Sequence of chain 1.A:
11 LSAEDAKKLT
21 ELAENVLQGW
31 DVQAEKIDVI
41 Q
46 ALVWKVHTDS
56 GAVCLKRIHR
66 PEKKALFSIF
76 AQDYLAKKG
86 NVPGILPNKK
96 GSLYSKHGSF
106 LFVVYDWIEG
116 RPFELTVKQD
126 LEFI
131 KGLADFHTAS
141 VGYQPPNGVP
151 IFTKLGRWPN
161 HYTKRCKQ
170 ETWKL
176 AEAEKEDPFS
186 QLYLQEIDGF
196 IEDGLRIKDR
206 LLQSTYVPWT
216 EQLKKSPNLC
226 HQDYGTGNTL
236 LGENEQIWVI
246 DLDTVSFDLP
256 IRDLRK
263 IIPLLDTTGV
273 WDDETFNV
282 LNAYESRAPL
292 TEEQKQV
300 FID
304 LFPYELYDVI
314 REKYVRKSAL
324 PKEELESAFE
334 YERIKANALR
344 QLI

This protein binds this small molecule.
Small molecule (SMILES): Nc1ncnc2c1ncn2[C@@H]1O[C@H](CO)[C@@H](O)[C@H]1O

Binding-site contacts:
Ligand atom N1 contacts residue TRP112 of chain 1.A at 3.9 Å.
Ligand atom C3' contacts residue GLY232 of chain 1.A at 4.1 Å.
Ligand atom N6 contacts residue ASP111 of chain 1.A at 3.5 Å (salt-bridge).
Ligand atom C4' contacts residue ILE40 of chain 1.A at 4.0 Å (hydrophobic).
Ligand atom C8 contacts residue TRP112 of chain 1.A at 4.1 Å (hydrophobic).
Ligand atom C8 contacts residue VAL48 of chain 1.A at 4.3 Å (hydrophobic).
Ligand atom N9 contacts residue TRP112 of chain 1.A at 3.7 Å.
Ligand atom N7 contacts residue ILE245 of chain 1.A at 3.9 Å.
Ligand atom C6 contacts residue TRP112 of chain 1.A at 4.0 Å (hydrophobic).
Ligand atom C5 contacts residue ILE245 of chain 1.A at 4.0 Å (hydrophobic).
Ligand atom N6 contacts residue ILE113 of chain 1.A at 3.9 Å.
Ligand atom N3 contacts residue LEU235 of chain 1.A at 4.1 Å.
Ligand atom N3 contacts residue TRP112 of chain 1.A at 3.5 Å.
Ligand atom C6 contacts residue ILE113 of chain 1.A at 4.0 Å (hydrophobic).
Ligand atom C6 contacts residue ILE245 of chain 1.A at 4.0 Å (hydrophobic).
Ligand atom C4 contacts residue TRP112 of chain 1.A at 3.6 Å (hydrophobic).
Ligand atom C5' contacts residue ILE40 of chain 1.A at 3.5 Å (hydrophobic).
Ligand atom C2' contacts residue GLY232 of chain 1.A at 3.9 Å.
Ligand atom N6 contacts residue CYS59 of chain 1.A at 4.0 Å.
Ligand atom C2 contacts residue ILE245 of chain 1.A at 4.2 Å (hydrophobic).
Ligand atom N7 contacts residue CYS59 of chain 1.A at 3.8 Å.
Ligand atom C2 contacts residue LEU235 of chain 1.A at 3.7 Å (hydrophobic).
Ligand atom O4' contacts residue ILE40 of chain 1.A at 3.6 Å.
Ligand atom C5 contacts residue TRP112 of chain 1.A at 3.8 Å (hydrophobic).
Ligand atom N7 contacts residue TRP112 of chain 1.A at 4.0 Å.
Ligand atom O5' contacts residue ILE40 of chain 1.A at 3.5 Å.
Ligand atom N1 contacts residue ILE113 of chain 1.A at 3.2 Å (h-bond).
Ligand atom C8 contacts residue ILE245 of chain 1.A at 4.2 Å (hydrophobic).
Ligand atom N7 contacts residue VAL48 of chain 1.A at 4.4 Å.
Ligand atom N6 contacts residue TRP112 of chain 1.A at 3.9 Å.
Ligand atom N6 contacts residue PRO88 of chain 1.A at 4.0 Å.
Ligand atom O3' contacts residue GLY232 of chain 1.A at 4.3 Å.
Ligand atom N3 contacts residue ILE113 of chain 1.A at 4.2 Å.
Ligand atom N1 contacts residue ILE245 of chain 1.A at 4.0 Å.
Ligand atom O4' contacts residue TRP112 of chain 1.A at 4.3 Å.
Ligand atom C2 contacts residue TRP112 of chain 1.A at 3.7 Å (hydrophobic).
Ligand atom C4 contacts residue ILE245 of chain 1.A at 4.3 Å (hydrophobic).
Ligand atom C2 contacts residue ILE113 of chain 1.A at 3.0 Å (hydrophobic).
Ligand atom O2' contacts residue GLY232 of chain 1.A at 3.6 Å.
Ligand atom C1' contacts residue TRP112 of chain 1.A at 4.2 Å (hydrophobic).